This small molecule binds to this protein.
Small molecule (SMILES): Nc1ncnc2c1ncn2[C@H]1C[C@H](O)[C@@H](COP(=O)(O)O)O1

Sequence of chain 1.H:
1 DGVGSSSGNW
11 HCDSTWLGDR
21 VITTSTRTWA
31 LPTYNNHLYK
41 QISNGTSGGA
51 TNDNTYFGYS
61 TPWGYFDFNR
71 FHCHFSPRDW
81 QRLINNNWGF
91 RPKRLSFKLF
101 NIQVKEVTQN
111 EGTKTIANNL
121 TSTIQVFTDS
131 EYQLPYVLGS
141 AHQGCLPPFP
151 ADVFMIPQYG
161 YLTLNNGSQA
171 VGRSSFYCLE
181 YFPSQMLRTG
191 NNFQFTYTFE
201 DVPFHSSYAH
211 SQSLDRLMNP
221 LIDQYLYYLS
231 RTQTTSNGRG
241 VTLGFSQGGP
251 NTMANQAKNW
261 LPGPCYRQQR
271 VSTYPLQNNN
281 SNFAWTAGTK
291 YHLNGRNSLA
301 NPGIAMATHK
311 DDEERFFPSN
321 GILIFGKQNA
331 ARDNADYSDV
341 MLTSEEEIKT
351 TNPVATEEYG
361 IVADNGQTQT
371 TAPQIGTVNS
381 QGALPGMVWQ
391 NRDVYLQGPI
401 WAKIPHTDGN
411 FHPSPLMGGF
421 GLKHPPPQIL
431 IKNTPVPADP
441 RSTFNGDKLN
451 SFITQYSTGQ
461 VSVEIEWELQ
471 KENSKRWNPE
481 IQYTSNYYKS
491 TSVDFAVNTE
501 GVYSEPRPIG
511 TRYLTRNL

Binding-site contacts:
Ligand atom O3' contacts residue PRO413 of chain 1.H at 4.2 Å.
Ligand atom C6 contacts residue VAL202 of chain 1.H at 4.2 Å (hydrophobic).
Ligand atom N9 contacts residue PRO203 of chain 1.H at 4.4 Å.
Ligand atom N7 contacts residue ASN391 of chain 1.H at 3.9 Å.
Ligand atom N1 contacts residue PHE420 of chain 1.H at 4.2 Å.
Ligand atom C2 contacts residue VAL202 of chain 1.H at 4.2 Å (hydrophobic).
Ligand atom C5 contacts residue PRO203 of chain 1.H at 3.9 Å (hydrophobic).
Ligand atom N6 contacts residue PHE420 of chain 1.H at 3.7 Å.
Ligand atom N6 contacts residue GLY419 of chain 1.H at 3.5 Å (h-bond).
Ligand atom C8 contacts residue PRO203 of chain 1.H at 4.2 Å (hydrophobic).
Ligand atom N1 contacts residue PRO413 of chain 1.H at 3.5 Å (h-bond).
Ligand atom C6 contacts residue PRO203 of chain 1.H at 4.3 Å (hydrophobic).
Ligand atom C8 contacts residue HIS412 of chain 1.H at 3.4 Å.
Ligand atom C2' contacts residue HIS412 of chain 1.H at 3.1 Å.
Ligand atom C1' contacts residue PRO413 of chain 1.H at 3.9 Å (hydrophobic).
Ligand atom C6 contacts residue GLY421 of chain 1.H at 3.6 Å.
Ligand atom C4 contacts residue PRO203 of chain 1.H at 4.2 Å (hydrophobic).
Ligand atom C2 contacts residue PRO413 of chain 1.H at 3.5 Å (hydrophobic).
Ligand atom N6 contacts residue PRO415 of chain 1.H at 4.2 Å.
Ligand atom C8 contacts residue SER414 of chain 1.H at 4.3 Å.
Ligand atom N6 contacts residue SER414 of chain 1.H at 3.7 Å.
Ligand atom C6 contacts residue PRO413 of chain 1.H at 3.8 Å (hydrophobic).
Ligand atom C5 contacts residue SER414 of chain 1.H at 3.9 Å.
Ligand atom C1' contacts residue HIS412 of chain 1.H at 4.3 Å.
Ligand atom C5 contacts residue PRO413 of chain 1.H at 4.0 Å (hydrophobic).
Ligand atom N6 contacts residue GLY421 of chain 1.H at 3.3 Å (h-bond).
Ligand atom N7 contacts residue SER414 of chain 1.H at 3.6 Å.
Ligand atom C2 contacts residue ILE404 of chain 1.H at 4.4 Å (hydrophobic).
Ligand atom C2 contacts residue GLY421 of chain 1.H at 3.4 Å.
Ligand atom N7 contacts residue PRO203 of chain 1.H at 4.0 Å.
Ligand atom N1 contacts residue GLY421 of chain 1.H at 3.1 Å (h-bond).
Ligand atom N9 contacts residue PRO413 of chain 1.H at 4.3 Å.
Ligand atom N9 contacts residue HIS412 of chain 1.H at 4.3 Å.
Ligand atom C3' contacts residue HIS412 of chain 1.H at 4.0 Å.
Ligand atom N1 contacts residue VAL202 of chain 1.H at 3.7 Å.
Ligand atom C6 contacts residue SER414 of chain 1.H at 4.0 Å.
Ligand atom C2' contacts residue PRO413 of chain 1.H at 3.8 Å (hydrophobic).
Ligand atom N3 contacts residue PRO413 of chain 1.H at 3.8 Å.
Ligand atom N7 contacts residue HIS412 of chain 1.H at 4.1 Å.
Ligand atom C4 contacts residue PRO413 of chain 1.H at 4.0 Å (hydrophobic).